Binding-site contacts:
Ligand atom O6 contacts residue VAL22 of chain 1.A at 4.4 Å.
Ligand atom C2 contacts residue ASN19 of chain 1.A at 2.4 Å.
Ligand atom O5 contacts residue GLU133 of chain 1.A at 4.0 Å.
Ligand atom O5 contacts residue ASN19 of chain 1.A at 2.4 Å (h-bond).
Ligand atom C7 contacts residue ASN19 of chain 1.A at 3.1 Å.
Ligand atom C4 contacts residue ASN19 of chain 1.A at 4.2 Å.
Ligand atom C1 contacts residue ASN19 of chain 1.A at 1.4 Å.
Ligand atom C1 contacts residue VAL22 of chain 1.A at 4.3 Å (hydrophobic).
Ligand atom O6 contacts residue LEU129 of chain 1.A at 4.0 Å.
Ligand atom O5 contacts residue SER21 of chain 1.A at 3.6 Å (h-bond).
Ligand atom C1 contacts residue SER21 of chain 1.A at 3.3 Å.
Ligand atom C5 contacts residue VAL22 of chain 1.A at 4.4 Å (hydrophobic).
Ligand atom C5 contacts residue ASN19 of chain 1.A at 3.7 Å.
Ligand atom N2 contacts residue ASN19 of chain 1.A at 2.9 Å (h-bond).
Ligand atom C5 contacts residue SER21 of chain 1.A at 3.8 Å.
Ligand atom O5 contacts residue VAL22 of chain 1.A at 3.5 Å.
Ligand atom C3 contacts residue ASN19 of chain 1.A at 3.8 Å.
Ligand atom C6 contacts residue VAL22 of chain 1.A at 4.1 Å (hydrophobic).
Ligand atom C8 contacts residue ASN19 of chain 1.A at 4.3 Å.
Ligand atom O7 contacts residue GLU133 of chain 1.A at 4.2 Å.
Ligand atom C1 contacts residue GLU133 of chain 1.A at 4.5 Å.
Ligand atom O7 contacts residue ASN19 of chain 1.A at 2.9 Å (h-bond).

The protein below binds the small molecule below.
Small molecule (SMILES): CC(=O)N[C@@H]1[C@@H](O)[C@H](O)[C@@H](CO)O[C@H]1O

Sequence of chain 1.A:
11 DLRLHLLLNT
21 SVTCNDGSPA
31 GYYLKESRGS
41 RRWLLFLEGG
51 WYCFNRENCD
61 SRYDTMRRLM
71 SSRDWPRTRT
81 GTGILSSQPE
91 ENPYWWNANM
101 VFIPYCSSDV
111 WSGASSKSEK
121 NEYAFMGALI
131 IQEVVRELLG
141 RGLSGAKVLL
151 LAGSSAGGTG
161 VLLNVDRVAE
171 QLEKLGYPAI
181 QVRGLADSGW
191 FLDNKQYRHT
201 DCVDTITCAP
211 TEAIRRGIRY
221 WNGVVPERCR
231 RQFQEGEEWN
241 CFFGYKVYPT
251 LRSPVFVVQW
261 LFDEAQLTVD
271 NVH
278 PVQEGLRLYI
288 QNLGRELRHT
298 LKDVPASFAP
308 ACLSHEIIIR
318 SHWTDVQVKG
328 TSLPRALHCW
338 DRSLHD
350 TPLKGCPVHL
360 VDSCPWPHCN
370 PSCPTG